Binding-site contacts:
Ligand atom N2 contacts residue ASN12 of chain 30.F at 3.8 Å.
Ligand atom C5 contacts residue ASN12 of chain 30.F at 4.1 Å.
Ligand atom C2 contacts residue ASN12 of chain 30.F at 3.2 Å.
Ligand atom C7 contacts residue ASN12 of chain 30.F at 3.9 Å.
Ligand atom O5 contacts residue ASN12 of chain 30.F at 2.7 Å (h-bond).
Ligand atom C1 contacts residue ASN12 of chain 30.F at 2.1 Å.
Ligand atom O7 contacts residue ASN12 of chain 30.F at 3.7 Å.

A small-molecule ligand and the protein it binds are described below.
Small molecule (SMILES): CC(=O)N[C@H]1[C@H](O[C@H]2[C@H](O)[C@@H](NC(C)=O)CO[C@@H]2CO)O[C@H](CO)[C@@H](O)[C@@H]1O

Sequence of chain 30.F:
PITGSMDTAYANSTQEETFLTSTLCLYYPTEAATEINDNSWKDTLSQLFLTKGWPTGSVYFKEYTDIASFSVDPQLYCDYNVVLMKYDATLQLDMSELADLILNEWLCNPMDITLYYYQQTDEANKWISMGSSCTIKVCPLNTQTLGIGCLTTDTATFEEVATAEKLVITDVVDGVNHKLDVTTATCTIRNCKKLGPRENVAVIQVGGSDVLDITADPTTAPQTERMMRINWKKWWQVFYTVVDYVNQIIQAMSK